Sequence of chain 1.C:
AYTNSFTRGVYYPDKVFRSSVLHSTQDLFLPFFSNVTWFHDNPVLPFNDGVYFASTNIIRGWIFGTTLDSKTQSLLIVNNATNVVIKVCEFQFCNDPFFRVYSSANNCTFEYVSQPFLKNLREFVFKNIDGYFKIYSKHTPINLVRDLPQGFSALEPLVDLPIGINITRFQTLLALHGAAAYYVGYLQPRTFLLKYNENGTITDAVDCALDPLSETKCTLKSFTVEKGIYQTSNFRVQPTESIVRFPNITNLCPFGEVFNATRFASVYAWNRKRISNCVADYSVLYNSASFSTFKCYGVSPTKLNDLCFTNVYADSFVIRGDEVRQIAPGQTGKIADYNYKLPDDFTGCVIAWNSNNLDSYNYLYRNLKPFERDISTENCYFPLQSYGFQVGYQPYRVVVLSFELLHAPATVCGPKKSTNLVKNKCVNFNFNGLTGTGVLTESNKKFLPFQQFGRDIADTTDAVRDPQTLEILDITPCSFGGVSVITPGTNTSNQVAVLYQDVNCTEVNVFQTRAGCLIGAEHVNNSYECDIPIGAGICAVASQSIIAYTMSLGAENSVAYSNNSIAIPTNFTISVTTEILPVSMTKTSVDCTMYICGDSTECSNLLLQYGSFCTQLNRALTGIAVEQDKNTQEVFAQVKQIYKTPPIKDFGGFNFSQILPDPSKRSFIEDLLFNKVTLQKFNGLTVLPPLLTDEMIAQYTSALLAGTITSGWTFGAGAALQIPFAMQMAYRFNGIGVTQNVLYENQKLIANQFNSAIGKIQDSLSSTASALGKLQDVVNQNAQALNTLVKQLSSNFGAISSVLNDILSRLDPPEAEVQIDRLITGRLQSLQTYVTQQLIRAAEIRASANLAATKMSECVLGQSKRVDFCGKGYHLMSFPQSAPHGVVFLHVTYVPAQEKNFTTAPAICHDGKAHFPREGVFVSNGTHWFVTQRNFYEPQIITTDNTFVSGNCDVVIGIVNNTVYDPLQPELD

This protein binds this small molecule.
Small molecule (SMILES): CC(=O)N[C@@H]1[C@@H](O)[C@H](O)[C@@H](CO)O[C@H]1O

Binding-site contacts:
Ligand atom N2 contacts residue ASN282 of chain 1.A at 2.9 Å (h-bond).
Ligand atom C8 contacts residue ASN282 of chain 1.A at 3.6 Å.
Ligand atom C4 contacts residue ASN282 of chain 1.A at 4.3 Å.
Ligand atom C1 contacts residue LYS558 of chain 1.C at 4.1 Å.
Ligand atom O5 contacts residue ASN282 of chain 1.A at 2.4 Å (h-bond).
Ligand atom O7 contacts residue LYS558 of chain 1.C at 3.5 Å.
Ligand atom C7 contacts residue LYS558 of chain 1.C at 3.8 Å.
Ligand atom C1 contacts residue ASN282 of chain 1.A at 1.4 Å.
Ligand atom C2 contacts residue ASN282 of chain 1.A at 2.5 Å.
Ligand atom C2 contacts residue LYS558 of chain 1.C at 3.7 Å.
Ligand atom O5 contacts residue GLU281 of chain 1.A at 3.9 Å.
Ligand atom C7 contacts residue ASN282 of chain 1.A at 3.5 Å.
Ligand atom C6 contacts residue GLU281 of chain 1.A at 4.4 Å.
Ligand atom O6 contacts residue GLU281 of chain 1.A at 3.3 Å.
Ligand atom N2 contacts residue LYS558 of chain 1.C at 3.2 Å (salt-bridge).
Ligand atom C5 contacts residue ASN282 of chain 1.A at 3.7 Å.
Ligand atom O7 contacts residue ASN282 of chain 1.A at 4.3 Å.
Ligand atom C3 contacts residue ASN282 of chain 1.A at 3.8 Å.

Sequence of chain 1.A:
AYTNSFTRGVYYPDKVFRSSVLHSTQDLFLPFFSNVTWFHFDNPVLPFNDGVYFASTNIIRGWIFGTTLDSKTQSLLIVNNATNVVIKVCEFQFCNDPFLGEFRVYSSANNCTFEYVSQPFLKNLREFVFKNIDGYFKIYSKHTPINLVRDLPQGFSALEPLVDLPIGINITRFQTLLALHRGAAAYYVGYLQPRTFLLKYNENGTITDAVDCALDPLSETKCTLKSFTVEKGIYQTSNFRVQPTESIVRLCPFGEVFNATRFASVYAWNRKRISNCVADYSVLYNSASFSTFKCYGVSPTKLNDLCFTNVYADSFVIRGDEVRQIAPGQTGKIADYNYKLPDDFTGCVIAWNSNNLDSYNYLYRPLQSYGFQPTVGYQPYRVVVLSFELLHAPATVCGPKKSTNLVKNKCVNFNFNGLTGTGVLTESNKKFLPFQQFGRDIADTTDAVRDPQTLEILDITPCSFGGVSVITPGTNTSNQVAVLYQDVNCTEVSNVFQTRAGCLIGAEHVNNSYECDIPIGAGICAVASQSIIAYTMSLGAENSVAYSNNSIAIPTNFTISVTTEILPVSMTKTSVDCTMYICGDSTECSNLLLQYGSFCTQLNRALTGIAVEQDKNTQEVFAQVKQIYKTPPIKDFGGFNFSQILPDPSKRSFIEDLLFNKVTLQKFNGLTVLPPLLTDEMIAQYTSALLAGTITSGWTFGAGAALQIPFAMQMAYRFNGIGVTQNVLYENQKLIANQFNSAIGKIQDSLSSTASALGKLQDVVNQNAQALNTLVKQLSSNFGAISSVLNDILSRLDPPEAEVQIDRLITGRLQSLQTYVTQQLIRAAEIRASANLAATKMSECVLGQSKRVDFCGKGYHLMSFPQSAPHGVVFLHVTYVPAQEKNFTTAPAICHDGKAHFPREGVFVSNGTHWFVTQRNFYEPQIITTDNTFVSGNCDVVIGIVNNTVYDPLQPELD